A protein and the small-molecule ligand that binds it are described below.
Small molecule (SMILES): N[C@@H](CCC(=O)O)C(=O)O

Sequence of chain 1.A:
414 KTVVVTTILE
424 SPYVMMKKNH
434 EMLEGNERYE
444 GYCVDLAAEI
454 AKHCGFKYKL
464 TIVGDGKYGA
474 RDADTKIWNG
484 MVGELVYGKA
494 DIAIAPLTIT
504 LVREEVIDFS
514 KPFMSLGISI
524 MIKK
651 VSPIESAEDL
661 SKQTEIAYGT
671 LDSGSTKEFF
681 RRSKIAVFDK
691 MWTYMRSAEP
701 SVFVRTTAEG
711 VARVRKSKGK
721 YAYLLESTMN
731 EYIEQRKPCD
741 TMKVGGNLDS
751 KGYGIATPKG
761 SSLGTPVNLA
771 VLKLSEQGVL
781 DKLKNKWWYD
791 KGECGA

Binding-site contacts:
Ligand atom CG contacts residue GLU726 of chain 1.A at 3.6 Å.
Ligand atom C contacts residue THR501 of chain 1.A at 3.3 Å.
Ligand atom OXT contacts residue THR501 of chain 1.A at 3.3 Å (h-bond).
Ligand atom CA contacts residue SER675 of chain 1.A at 4.2 Å.
Ligand atom CA contacts residue THR501 of chain 1.A at 3.3 Å.
Ligand atom CG contacts residue TYR471 of chain 1.A at 4.2 Å (hydrophobic).
Ligand atom OE1 contacts residue LEU671 of chain 1.A at 3.4 Å.
Ligand atom CA contacts residue PRO499 of chain 1.A at 3.9 Å (hydrophobic).
Ligand atom OXT contacts residue SER675 of chain 1.A at 3.2 Å (h-bond).
Ligand atom CD contacts residue GLU726 of chain 1.A at 4.0 Å.
Ligand atom OE2 contacts residue SER675 of chain 1.A at 3.5 Å (h-bond).
Ligand atom N contacts residue MET729 of chain 1.A at 4.0 Å.
Ligand atom OXT contacts residue TYR471 of chain 1.A at 4.2 Å.
Ligand atom N contacts residue PRO499 of chain 1.A at 2.9 Å (h-bond).
Ligand atom CB contacts residue TYR471 of chain 1.A at 3.5 Å (hydrophobic).
Ligand atom OE2 contacts residue GLU726 of chain 1.A at 3.8 Å.
Ligand atom CB contacts residue GLU726 of chain 1.A at 4.0 Å.
Ligand atom CB contacts residue LEU671 of chain 1.A at 4.1 Å (hydrophobic).
Ligand atom N contacts residue TYR471 of chain 1.A at 3.4 Å.
Ligand atom O contacts residue THR501 of chain 1.A at 3.5 Å (h-bond).
Ligand atom N contacts residue GLU726 of chain 1.A at 3.8 Å.
Ligand atom OE2 contacts residue THR676 of chain 1.A at 2.7 Å (h-bond).
Ligand atom CG contacts residue LEU671 of chain 1.A at 3.8 Å (hydrophobic).
Ligand atom O contacts residue TYR471 of chain 1.A at 3.2 Å.
Ligand atom O contacts residue ARG506 of chain 1.A at 3.5 Å (salt-bridge).
Ligand atom CD contacts residue LEU671 of chain 1.A at 3.8 Å (hydrophobic).
Ligand atom C contacts residue PRO499 of chain 1.A at 3.9 Å (hydrophobic).
Ligand atom C contacts residue ARG506 of chain 1.A at 3.6 Å.
Ligand atom CA contacts residue GLU726 of chain 1.A at 3.3 Å.
Ligand atom OE2 contacts residue GLY674 of chain 1.A at 3.9 Å.
Ligand atom CD contacts residue THR676 of chain 1.A at 3.3 Å.
Ligand atom CA contacts residue TYR471 of chain 1.A at 4.1 Å (hydrophobic).
Ligand atom C contacts residue SER675 of chain 1.A at 4.1 Å.
Ligand atom OE1 contacts residue THR676 of chain 1.A at 3.1 Å (h-bond).
Ligand atom N contacts residue THR501 of chain 1.A at 3.9 Å.
Ligand atom O contacts residue PRO499 of chain 1.A at 3.3 Å (h-bond).
Ligand atom O contacts residue LEU500 of chain 1.A at 3.3 Å.
Ligand atom N contacts residue TYR753 of chain 1.A at 4.0 Å.
Ligand atom OXT contacts residue ARG506 of chain 1.A at 2.9 Å (salt-bridge).
Ligand atom C contacts residue TYR471 of chain 1.A at 3.7 Å (hydrophobic).